Binding-site contacts:
Ligand atom C1 contacts residue ASN215 of chain 2.B at 1.4 Å.
Ligand atom C5 contacts residue ASN215 of chain 2.B at 3.7 Å.
Ligand atom O7 contacts residue ASN175 of chain 2.B at 3.1 Å (h-bond).
Ligand atom N2 contacts residue ASN215 of chain 2.B at 2.9 Å (h-bond).
Ligand atom C7 contacts residue ASN175 of chain 2.B at 4.1 Å.
Ligand atom O7 contacts residue ASN215 of chain 2.B at 4.3 Å.
Ligand atom O5 contacts residue THR214 of chain 2.B at 4.3 Å.
Ligand atom C7 contacts residue ASN215 of chain 2.B at 3.9 Å.
Ligand atom C2 contacts residue ASN215 of chain 2.B at 2.4 Å.
Ligand atom O5 contacts residue ASN215 of chain 2.B at 2.3 Å (h-bond).
Ligand atom O6 contacts residue THR214 of chain 2.B at 3.6 Å.
Ligand atom C4 contacts residue ASN215 of chain 2.B at 4.1 Å.
Ligand atom C3 contacts residue ASN215 of chain 2.B at 3.8 Å.

A small-molecule ligand and the protein it binds are described below.
Small molecule (SMILES): CC(=O)N[C@@H]1[C@@H](O)[C@H](O)[C@@H](CO)O[C@H]1O

Sequence of chain 2.B:
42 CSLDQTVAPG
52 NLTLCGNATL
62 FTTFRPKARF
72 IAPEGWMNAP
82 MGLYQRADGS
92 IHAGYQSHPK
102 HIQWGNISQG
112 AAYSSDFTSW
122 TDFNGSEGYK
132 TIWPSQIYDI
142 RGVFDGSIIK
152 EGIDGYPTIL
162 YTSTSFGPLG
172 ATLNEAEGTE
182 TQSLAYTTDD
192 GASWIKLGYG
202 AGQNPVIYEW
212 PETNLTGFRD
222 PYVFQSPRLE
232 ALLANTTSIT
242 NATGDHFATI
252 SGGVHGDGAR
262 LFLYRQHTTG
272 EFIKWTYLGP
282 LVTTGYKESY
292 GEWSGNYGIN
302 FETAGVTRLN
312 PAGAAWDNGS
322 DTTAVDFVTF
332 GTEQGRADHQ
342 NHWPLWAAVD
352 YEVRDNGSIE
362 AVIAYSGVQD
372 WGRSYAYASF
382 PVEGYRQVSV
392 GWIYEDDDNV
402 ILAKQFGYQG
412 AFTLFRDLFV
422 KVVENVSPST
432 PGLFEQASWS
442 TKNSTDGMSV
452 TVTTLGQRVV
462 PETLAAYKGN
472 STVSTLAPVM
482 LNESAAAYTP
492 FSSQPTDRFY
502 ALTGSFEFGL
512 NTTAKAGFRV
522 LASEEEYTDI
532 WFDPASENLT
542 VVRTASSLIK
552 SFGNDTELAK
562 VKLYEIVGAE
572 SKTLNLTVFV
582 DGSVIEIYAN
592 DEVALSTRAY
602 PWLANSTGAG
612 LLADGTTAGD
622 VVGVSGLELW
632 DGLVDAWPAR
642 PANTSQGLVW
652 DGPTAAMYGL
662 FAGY